The protein below binds the small molecule below.
Small molecule (SMILES): O=c1[nH]cnc2c1ncn2[C@@H]1O[C@H](COP(=O)(O)O)[C@@H](O)[C@H]1O

Binding-site contacts:
Ligand atom P contacts residue SER334 of chain 1.H at 3.5 Å.
Ligand atom C8 contacts residue MET75 of chain 1.H at 3.5 Å (hydrophobic).
Ligand atom C3' contacts residue ASP369 of chain 1.H at 3.4 Å.
Ligand atom N3 contacts residue CYS336 of chain 1.H at 1.6 Å (h-bond).
Ligand atom C3' contacts residue ARG327 of chain 1.H at 3.6 Å.
Ligand atom C4 contacts residue CYS336 of chain 1.H at 2.5 Å (hydrophobic).
Ligand atom O2' contacts residue ASP369 of chain 1.H at 2.5 Å (salt-bridge).
Ligand atom O2P contacts residue GLY333 of chain 1.H at 3.3 Å.
Ligand atom C6 contacts residue GLY420 of chain 1.H at 3.6 Å.
Ligand atom N1 contacts residue CYS336 of chain 1.H at 3.0 Å (h-bond).
Ligand atom O3' contacts residue ASP369 of chain 1.H at 2.5 Å (salt-bridge).
Ligand atom N7 contacts residue MET419 of chain 1.H at 3.2 Å (h-bond).
Ligand atom O2P contacts residue GLY371 of chain 1.H at 3.3 Å (h-bond).
Ligand atom C2 contacts residue CYS336 of chain 1.H at 2.1 Å (hydrophobic).
Ligand atom C3' contacts residue SER73 of chain 1.H at 3.2 Å.
Ligand atom O3' contacts residue SER73 of chain 1.H at 3.1 Å (h-bond).
Ligand atom O3P contacts residue SER334 of chain 1.H at 2.8 Å (h-bond).
Ligand atom C6 contacts residue CYS336 of chain 1.H at 3.5 Å (hydrophobic).
Ligand atom O2P contacts residue SER334 of chain 1.H at 2.5 Å (h-bond).
Ligand atom C2' contacts residue ASP369 of chain 1.H at 3.4 Å.
Ligand atom N9 contacts residue CYS336 of chain 1.H at 3.3 Å (h-bond).
Ligand atom C5 contacts residue CYS336 of chain 1.H at 3.3 Å (hydrophobic).
Ligand atom C8 contacts residue ILE335 of chain 1.H at 3.5 Å (hydrophobic).
Ligand atom N7 contacts residue ILE335 of chain 1.H at 3.4 Å.
Ligand atom O3' contacts residue ARG327 of chain 1.H at 3.1 Å (salt-bridge).
Ligand atom O3P contacts residue GLY392 of chain 1.H at 3.5 Å.
Ligand atom C5 contacts residue ILE335 of chain 1.H at 3.5 Å (hydrophobic).
Ligand atom C2' contacts residue ARG327 of chain 1.H at 3.5 Å.
Ligand atom O3P contacts residue TYR416 of chain 1.H at 3.2 Å (h-bond).
Ligand atom O6 contacts residue GLY420 of chain 1.H at 2.4 Å (h-bond).
Ligand atom O3P contacts residue SER393 of chain 1.H at 2.8 Å (h-bond).
Ligand atom C2 contacts residue THR338 of chain 1.H at 3.5 Å.
Ligand atom N1 contacts residue GLN446 of chain 1.H at 2.8 Å (h-bond).
Ligand atom O6 contacts residue GLY418 of chain 1.H at 3.5 Å.
Ligand atom O6 contacts residue MET419 of chain 1.H at 2.9 Å (h-bond).
Ligand atom O1P contacts residue GLY392 of chain 1.H at 3.2 Å (h-bond).
Ligand atom O1P contacts residue GLY370 of chain 1.H at 3.5 Å (h-bond).
Ligand atom O2P contacts residue GLY370 of chain 1.H at 3.4 Å.
Ligand atom O5' contacts residue TYR416 of chain 1.H at 3.6 Å (h-bond).
Ligand atom C2 contacts residue GLN446 of chain 1.H at 3.3 Å.

Sequence of chain 1.H:
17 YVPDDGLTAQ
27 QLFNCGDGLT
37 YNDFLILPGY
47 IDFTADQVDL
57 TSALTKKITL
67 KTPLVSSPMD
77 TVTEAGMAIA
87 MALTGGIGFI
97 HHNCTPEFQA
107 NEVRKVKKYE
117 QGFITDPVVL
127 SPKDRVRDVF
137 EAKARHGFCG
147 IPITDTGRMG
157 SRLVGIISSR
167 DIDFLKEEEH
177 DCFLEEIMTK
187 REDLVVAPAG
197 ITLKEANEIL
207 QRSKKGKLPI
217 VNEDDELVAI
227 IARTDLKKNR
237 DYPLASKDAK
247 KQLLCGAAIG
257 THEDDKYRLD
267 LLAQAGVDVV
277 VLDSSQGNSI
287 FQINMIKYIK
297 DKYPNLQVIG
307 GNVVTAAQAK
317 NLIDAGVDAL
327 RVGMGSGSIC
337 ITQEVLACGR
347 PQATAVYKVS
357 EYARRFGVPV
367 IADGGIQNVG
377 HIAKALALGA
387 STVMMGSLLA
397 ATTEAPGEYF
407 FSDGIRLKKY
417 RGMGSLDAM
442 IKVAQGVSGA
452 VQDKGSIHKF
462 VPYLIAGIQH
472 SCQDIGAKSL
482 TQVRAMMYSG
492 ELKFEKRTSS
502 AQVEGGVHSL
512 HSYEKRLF